This protein binds this small molecule.
Small molecule (SMILES): CN[C@]1(c2ccccc2Cl)CCCCC1=O

Sequence of chain 1.B:
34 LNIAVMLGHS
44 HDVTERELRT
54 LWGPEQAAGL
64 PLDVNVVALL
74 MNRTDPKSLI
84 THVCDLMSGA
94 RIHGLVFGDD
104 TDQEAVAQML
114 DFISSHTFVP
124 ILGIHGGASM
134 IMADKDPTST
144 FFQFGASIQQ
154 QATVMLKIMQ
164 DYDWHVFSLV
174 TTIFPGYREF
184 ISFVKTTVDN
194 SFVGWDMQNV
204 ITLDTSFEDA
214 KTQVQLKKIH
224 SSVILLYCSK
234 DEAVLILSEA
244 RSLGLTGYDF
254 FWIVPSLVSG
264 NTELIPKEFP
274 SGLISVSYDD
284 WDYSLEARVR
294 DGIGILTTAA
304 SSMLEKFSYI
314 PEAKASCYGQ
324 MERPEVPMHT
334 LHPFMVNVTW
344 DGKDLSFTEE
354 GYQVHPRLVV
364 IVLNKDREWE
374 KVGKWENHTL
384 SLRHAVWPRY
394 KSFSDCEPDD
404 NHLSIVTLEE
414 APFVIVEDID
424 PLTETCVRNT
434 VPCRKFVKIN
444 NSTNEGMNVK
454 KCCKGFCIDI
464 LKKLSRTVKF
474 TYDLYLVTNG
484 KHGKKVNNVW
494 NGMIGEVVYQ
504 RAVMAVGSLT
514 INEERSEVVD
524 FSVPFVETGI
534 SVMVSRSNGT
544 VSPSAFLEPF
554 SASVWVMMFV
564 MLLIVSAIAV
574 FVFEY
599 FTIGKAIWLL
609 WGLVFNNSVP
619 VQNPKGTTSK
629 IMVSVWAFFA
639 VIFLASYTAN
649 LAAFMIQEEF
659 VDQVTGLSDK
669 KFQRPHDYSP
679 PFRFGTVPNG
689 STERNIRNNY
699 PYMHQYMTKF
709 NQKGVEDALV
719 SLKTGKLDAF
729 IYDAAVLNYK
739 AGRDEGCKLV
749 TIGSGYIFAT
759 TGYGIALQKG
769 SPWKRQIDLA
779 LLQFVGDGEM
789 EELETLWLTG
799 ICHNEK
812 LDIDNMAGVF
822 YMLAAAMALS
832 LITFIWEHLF

Sequence of chain 1.D:
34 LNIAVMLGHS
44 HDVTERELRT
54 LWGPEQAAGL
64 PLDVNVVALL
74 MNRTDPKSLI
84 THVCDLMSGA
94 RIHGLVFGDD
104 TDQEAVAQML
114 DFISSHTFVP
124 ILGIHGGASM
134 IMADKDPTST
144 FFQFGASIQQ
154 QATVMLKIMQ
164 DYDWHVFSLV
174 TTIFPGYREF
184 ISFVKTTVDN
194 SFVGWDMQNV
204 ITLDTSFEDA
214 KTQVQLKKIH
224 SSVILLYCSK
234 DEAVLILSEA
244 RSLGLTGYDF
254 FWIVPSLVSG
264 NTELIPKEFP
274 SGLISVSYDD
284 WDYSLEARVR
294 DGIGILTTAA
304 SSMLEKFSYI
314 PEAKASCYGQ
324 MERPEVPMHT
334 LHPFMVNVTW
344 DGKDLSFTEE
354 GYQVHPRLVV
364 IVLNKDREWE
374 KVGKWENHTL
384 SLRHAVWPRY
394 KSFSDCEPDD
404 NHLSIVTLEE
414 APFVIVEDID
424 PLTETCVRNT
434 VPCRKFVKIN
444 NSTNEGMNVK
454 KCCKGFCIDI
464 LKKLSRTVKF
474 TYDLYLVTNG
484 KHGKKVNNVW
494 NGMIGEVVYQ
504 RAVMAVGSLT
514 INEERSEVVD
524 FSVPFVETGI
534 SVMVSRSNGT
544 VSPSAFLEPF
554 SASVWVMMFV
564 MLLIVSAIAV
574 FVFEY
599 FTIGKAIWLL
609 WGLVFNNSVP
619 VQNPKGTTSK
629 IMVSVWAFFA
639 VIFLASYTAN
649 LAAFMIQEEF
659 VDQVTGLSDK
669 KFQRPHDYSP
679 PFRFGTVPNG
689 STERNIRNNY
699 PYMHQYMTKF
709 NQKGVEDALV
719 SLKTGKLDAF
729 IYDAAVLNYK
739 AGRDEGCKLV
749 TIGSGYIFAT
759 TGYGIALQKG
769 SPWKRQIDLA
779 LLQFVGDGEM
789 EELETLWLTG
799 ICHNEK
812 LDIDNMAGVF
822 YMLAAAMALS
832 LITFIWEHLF

Binding-site contacts:
Ligand atom C6 contacts residue ALA643 of chain 1.D at 4.3 Å (hydrophobic).
Ligand atom C13 contacts residue LEU642 of chain 1.B at 3.5 Å (hydrophobic).
Ligand atom CL1 contacts residue VAL644 of chain 1.A at 4.0 Å.
Ligand atom N1 contacts residue LEU642 of chain 1.D at 4.2 Å.
Ligand atom C1 contacts residue LEU642 of chain 1.D at 3.8 Å (hydrophobic).
Ligand atom C6 contacts residue LEU642 of chain 1.D at 3.4 Å (hydrophobic).
Ligand atom C4 contacts residue LEU642 of chain 1.D at 2.8 Å (hydrophobic).
Ligand atom C11 contacts residue VAL644 of chain 1.A at 4.5 Å (hydrophobic).
Ligand atom C4 contacts residue THR646 of chain 1.D at 3.3 Å.
Ligand atom C13 contacts residue THR646 of chain 1.B at 4.0 Å.
Ligand atom C2 contacts residue LEU642 of chain 1.D at 3.2 Å (hydrophobic).
Ligand atom C3 contacts residue LEU642 of chain 1.D at 3.4 Å (hydrophobic).
Ligand atom O1 contacts residue LEU642 of chain 1.D at 3.6 Å.
Ligand atom C3 contacts residue THR646 of chain 1.D at 3.2 Å.
Ligand atom C4 contacts residue ALA643 of chain 1.D at 4.1 Å (hydrophobic).
Ligand atom C11 contacts residue LEU642 of chain 1.B at 4.4 Å (hydrophobic).
Ligand atom C12 contacts residue LEU642 of chain 1.B at 3.5 Å (hydrophobic).
Ligand atom C9 contacts residue LEU642 of chain 1.B at 4.5 Å (hydrophobic).
Ligand atom C5 contacts residue LEU642 of chain 1.D at 3.3 Å (hydrophobic).
Ligand atom C12 contacts residue THR646 of chain 1.B at 4.4 Å.

Sequence of chain 1.A:
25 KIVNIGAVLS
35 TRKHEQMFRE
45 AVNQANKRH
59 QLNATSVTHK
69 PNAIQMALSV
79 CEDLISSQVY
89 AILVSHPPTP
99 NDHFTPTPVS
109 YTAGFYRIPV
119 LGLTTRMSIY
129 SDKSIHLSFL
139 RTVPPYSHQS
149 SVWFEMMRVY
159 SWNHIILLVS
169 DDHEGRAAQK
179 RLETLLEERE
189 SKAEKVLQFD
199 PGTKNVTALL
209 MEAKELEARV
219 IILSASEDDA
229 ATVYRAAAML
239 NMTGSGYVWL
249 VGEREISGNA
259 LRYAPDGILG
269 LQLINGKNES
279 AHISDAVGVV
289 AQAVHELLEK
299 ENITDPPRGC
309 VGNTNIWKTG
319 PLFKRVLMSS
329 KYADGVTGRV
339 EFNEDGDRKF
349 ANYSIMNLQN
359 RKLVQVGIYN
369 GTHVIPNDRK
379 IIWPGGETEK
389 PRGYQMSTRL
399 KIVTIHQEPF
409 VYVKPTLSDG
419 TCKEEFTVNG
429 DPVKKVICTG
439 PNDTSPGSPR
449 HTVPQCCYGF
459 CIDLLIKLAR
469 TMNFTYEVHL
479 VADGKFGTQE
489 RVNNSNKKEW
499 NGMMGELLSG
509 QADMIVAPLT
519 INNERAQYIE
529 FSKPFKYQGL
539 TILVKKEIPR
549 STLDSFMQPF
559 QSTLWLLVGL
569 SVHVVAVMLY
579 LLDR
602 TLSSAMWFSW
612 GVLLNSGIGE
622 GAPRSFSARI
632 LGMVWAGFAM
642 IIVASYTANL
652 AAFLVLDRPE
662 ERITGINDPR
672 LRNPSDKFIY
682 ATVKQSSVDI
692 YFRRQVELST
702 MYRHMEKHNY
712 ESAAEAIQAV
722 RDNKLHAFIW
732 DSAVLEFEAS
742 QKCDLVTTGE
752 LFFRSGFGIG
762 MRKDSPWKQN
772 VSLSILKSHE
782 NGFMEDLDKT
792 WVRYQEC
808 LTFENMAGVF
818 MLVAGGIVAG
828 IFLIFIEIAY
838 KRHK